Sequence of chain 1.D:
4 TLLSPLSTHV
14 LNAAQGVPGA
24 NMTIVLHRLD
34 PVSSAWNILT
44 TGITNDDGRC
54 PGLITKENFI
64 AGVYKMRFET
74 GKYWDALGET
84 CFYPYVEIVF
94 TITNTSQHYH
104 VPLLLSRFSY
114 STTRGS

Sequence of chain 1.B:
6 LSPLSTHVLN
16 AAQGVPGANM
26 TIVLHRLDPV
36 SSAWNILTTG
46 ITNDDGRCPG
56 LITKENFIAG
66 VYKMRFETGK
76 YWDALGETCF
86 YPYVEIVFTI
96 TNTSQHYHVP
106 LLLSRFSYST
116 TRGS

This small molecule binds to this protein.
Small molecule (SMILES): N[C@@H](Cc1cc(I)c(Oc2cc(I)c(O)c(I)c2)c(I)c1)C(=O)O

Binding-site contacts:
Ligand atom I5 contacts residue HIS103 of chain 1.D at 3.8 Å.
Ligand atom I5 contacts residue LEU14 of chain 1.B at 3.9 Å.
Ligand atom I5' contacts residue LEU107 of chain 1.B at 3.8 Å.
Ligand atom I5' contacts residue PRO105 of chain 1.B at 3.5 Å.
Ligand atom I5' contacts residue LEU106 of chain 1.B at 4.2 Å.
Ligand atom I5' contacts residue SER114 of chain 1.B at 3.7 Å.
Ligand atom I5 contacts residue HIS12 of chain 1.B at 3.7 Å.
Ligand atom I5' contacts residue THR116 of chain 1.B at 4.4 Å.
Ligand atom I3 contacts residue THR116 of chain 1.B at 4.0 Å.
Ligand atom I3' contacts residue LEU107 of chain 1.D at 3.9 Å.
Ligand atom I3 contacts residue HIS103 of chain 1.B at 4.1 Å.
Ligand atom I3 contacts residue LEU14 of chain 1.D at 3.2 Å.
Ligand atom I3' contacts residue THR116 of chain 1.D at 4.1 Å.
Ligand atom I5' contacts residue THR115 of chain 1.B at 3.9 Å.
Ligand atom I3 contacts residue PRO105 of chain 1.B at 4.4 Å.
Ligand atom I3' contacts residue THR115 of chain 1.D at 3.8 Å.
Ligand atom I3' contacts residue SER114 of chain 1.D at 3.4 Å.
Ligand atom I3' contacts residue PRO105 of chain 1.D at 4.5 Å.
Ligand atom O4' contacts residue LEU107 of chain 1.D at 3.9 Å.